This protein binds this small molecule.
Small molecule (SMILES): CCOC(=O)c1c(C)[nH+]n(-c2ccccc2)c1C

Sequence of chain 1.B:
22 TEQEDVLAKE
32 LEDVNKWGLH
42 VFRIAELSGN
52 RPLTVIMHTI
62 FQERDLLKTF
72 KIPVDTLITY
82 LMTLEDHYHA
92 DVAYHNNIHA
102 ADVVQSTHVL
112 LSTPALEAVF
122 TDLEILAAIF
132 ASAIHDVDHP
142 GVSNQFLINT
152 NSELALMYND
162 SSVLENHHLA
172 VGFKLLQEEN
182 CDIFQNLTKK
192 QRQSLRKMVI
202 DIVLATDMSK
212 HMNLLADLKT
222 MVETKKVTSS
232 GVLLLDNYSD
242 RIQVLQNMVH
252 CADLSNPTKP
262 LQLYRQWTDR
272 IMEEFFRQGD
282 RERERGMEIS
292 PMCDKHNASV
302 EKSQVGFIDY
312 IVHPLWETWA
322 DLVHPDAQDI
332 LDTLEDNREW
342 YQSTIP

Binding-site contacts:
Ligand atom C14 contacts residue ILE272 of chain 1.B at 3.7 Å (hydrophobic).
Ligand atom C8 contacts residue ILE272 of chain 1.B at 4.1 Å (hydrophobic).
Ligand atom O15 contacts residue GLN305 of chain 1.B at 4.2 Å.
Ligand atom C17 contacts residue THR269 of chain 1.B at 3.6 Å.
Ligand atom C7 contacts residue LEU255 of chain 1.B at 3.6 Å (hydrophobic).
Ligand atom C12 contacts residue MET293 of chain 1.B at 3.7 Å (hydrophobic).
Ligand atom C16 contacts residue THR269 of chain 1.B at 3.9 Å.
Ligand atom C10 contacts residue ILE272 of chain 1.B at 4.2 Å (hydrophobic).
Ligand atom C12 contacts residue PHE276 of chain 1.B at 4.1 Å (hydrophobic).
Ligand atom C10 contacts residue PHE308 of chain 1.B at 3.6 Å (hydrophobic).
Ligand atom C6 contacts residue MET209 of chain 1.B at 3.7 Å (hydrophobic).
Ligand atom C5 contacts residue MET209 of chain 1.B at 3.7 Å (hydrophobic).
Ligand atom C5 contacts residue HIS96 of chain 1.B at 4.2 Å.
Ligand atom O15 contacts residue PHE308 of chain 1.B at 3.5 Å.
Ligand atom C4 contacts residue HIS96 of chain 1.B at 3.8 Å.
Ligand atom C5 contacts residue ASP254 of chain 1.B at 4.1 Å.
Ligand atom C17 contacts residue TYR265 of chain 1.B at 4.2 Å (hydrophobic).
Ligand atom C14 contacts residue PHE308 of chain 1.B at 3.5 Å (hydrophobic).
Ligand atom C17 contacts residue TRP268 of chain 1.B at 3.7 Å (hydrophobic).
Ligand atom N13 contacts residue PHE276 of chain 1.B at 4.0 Å.
Ligand atom O1 contacts residue GLN305 of chain 1.B at 2.9 Å (h-bond).
Ligand atom C12 contacts residue PHE308 of chain 1.B at 3.7 Å (hydrophobic).
Ligand atom O15 contacts residue ILE272 of chain 1.B at 3.6 Å.
Ligand atom N13 contacts residue PHE308 of chain 1.B at 3.9 Å.
Ligand atom C6 contacts residue ASP254 of chain 1.B at 3.6 Å.
Ligand atom C16 contacts residue PHE308 of chain 1.B at 4.0 Å (hydrophobic).
Ligand atom C14 contacts residue GLN305 of chain 1.B at 3.9 Å.
Ligand atom C17 contacts residue ASN257 of chain 1.B at 3.6 Å.
Ligand atom C11 contacts residue PHE308 of chain 1.B at 3.8 Å (hydrophobic).
Ligand atom C11 contacts residue PHE276 of chain 1.B at 4.0 Å (hydrophobic).
Ligand atom C9 contacts residue TYR95 of chain 1.B at 3.6 Å (hydrophobic).
Ligand atom C16 contacts residue GLN305 of chain 1.B at 3.3 Å.
Ligand atom C17 contacts residue ILE272 of chain 1.B at 4.1 Å (hydrophobic).
Ligand atom O1 contacts residue MET293 of chain 1.B at 3.9 Å.
Ligand atom O1 contacts residue PHE308 of chain 1.B at 3.5 Å.
Ligand atom C9 contacts residue ILE272 of chain 1.B at 4.1 Å (hydrophobic).
Ligand atom O1 contacts residue ILE272 of chain 1.B at 3.9 Å.
Ligand atom C6 contacts residue LEU255 of chain 1.B at 3.9 Å (hydrophobic).
Ligand atom C16 contacts residue ILE272 of chain 1.B at 3.7 Å (hydrophobic).
Ligand atom C8 contacts residue PHE308 of chain 1.B at 3.8 Å (hydrophobic).